Sequence of chain 5.F:
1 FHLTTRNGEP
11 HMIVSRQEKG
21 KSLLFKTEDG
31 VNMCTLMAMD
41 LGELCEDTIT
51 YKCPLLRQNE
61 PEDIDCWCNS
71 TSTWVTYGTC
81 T

Sequence of chain 5.E:
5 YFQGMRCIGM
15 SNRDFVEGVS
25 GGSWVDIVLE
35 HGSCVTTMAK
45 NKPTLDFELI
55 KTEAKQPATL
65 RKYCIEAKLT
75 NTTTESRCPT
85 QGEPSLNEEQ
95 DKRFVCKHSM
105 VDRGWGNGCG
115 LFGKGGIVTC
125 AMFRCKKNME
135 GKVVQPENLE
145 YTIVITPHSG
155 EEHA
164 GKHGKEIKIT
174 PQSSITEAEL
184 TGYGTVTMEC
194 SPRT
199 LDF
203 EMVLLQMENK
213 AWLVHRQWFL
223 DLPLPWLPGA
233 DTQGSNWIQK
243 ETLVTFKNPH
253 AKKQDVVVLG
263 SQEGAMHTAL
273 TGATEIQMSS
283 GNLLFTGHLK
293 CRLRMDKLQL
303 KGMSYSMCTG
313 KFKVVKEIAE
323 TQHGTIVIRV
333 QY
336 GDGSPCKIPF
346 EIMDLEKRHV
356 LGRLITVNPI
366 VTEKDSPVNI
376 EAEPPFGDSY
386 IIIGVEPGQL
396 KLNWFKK

Binding-site contacts:
Ligand atom C6 contacts residue ASN75 of chain 5.E at 3.8 Å.
Ligand atom O6 contacts residue NAG1 of chain 5.Z at 4.1 Å.
Ligand atom C4 contacts residue NAG1 of chain 5.Z at 2.9 Å.
Ligand atom C8 contacts residue PHE98 of chain 5.E at 3.6 Å (hydrophobic).
Ligand atom O4 contacts residue NAG1 of chain 5.Z at 1.6 Å.
Ligand atom C7 contacts residue MET126 of chain 5.E at 3.8 Å (hydrophobic).
Ligand atom C8 contacts residue ASN75 of chain 5.E at 3.0 Å.
Ligand atom C5 contacts residue NAG1 of chain 5.Z at 3.7 Å.
Ligand atom O7 contacts residue MET126 of chain 5.E at 3.1 Å.
Ligand atom C2 contacts residue ASN75 of chain 5.E at 2.6 Å.
Ligand atom O6 contacts residue THR48 of chain 5.F at 4.0 Å.
Ligand atom O5 contacts residue ASN75 of chain 5.E at 2.1 Å (h-bond).
Ligand atom O6 contacts residue CYS45 of chain 5.F at 3.4 Å (h-bond).
Ligand atom O7 contacts residue ASN75 of chain 5.E at 3.2 Å (h-bond).
Ligand atom C6 contacts residue THR48 of chain 5.F at 4.4 Å.
Ligand atom C2 contacts residue NAG1 of chain 5.Z at 4.1 Å.
Ligand atom C3 contacts residue NAG1 of chain 5.Z at 3.3 Å.
Ligand atom C8 contacts residue MET126 of chain 5.E at 3.7 Å (hydrophobic).
Ligand atom C7 contacts residue ASN75 of chain 5.E at 2.8 Å.
Ligand atom C1 contacts residue ASN75 of chain 5.E at 1.3 Å.
Ligand atom N2 contacts residue ASN75 of chain 5.E at 3.0 Å (h-bond).
Ligand atom C6 contacts residue CYS45 of chain 5.F at 4.4 Å (hydrophobic).
Ligand atom O3 contacts residue NAG1 of chain 5.Z at 2.4 Å (h-bond).
Ligand atom O6 contacts residue GLU46 of chain 5.F at 3.8 Å.
Ligand atom C3 contacts residue ASN75 of chain 5.E at 3.5 Å.
Ligand atom C4 contacts residue ASN75 of chain 5.E at 4.0 Å.
Ligand atom O5 contacts residue THR48 of chain 5.F at 4.0 Å.
Ligand atom O6 contacts residue ASN75 of chain 5.E at 3.8 Å.
Ligand atom C5 contacts residue ASN75 of chain 5.E at 3.2 Å.
Ligand atom C6 contacts residue NAG1 of chain 5.Z at 3.4 Å.

The small molecule below binds the protein below.
Small molecule (SMILES): CC(=O)N[C@@H]1[C@@H](O)[C@H](O)[C@@H](CO)O[C@H]1O